Sequence of chain 1.D:
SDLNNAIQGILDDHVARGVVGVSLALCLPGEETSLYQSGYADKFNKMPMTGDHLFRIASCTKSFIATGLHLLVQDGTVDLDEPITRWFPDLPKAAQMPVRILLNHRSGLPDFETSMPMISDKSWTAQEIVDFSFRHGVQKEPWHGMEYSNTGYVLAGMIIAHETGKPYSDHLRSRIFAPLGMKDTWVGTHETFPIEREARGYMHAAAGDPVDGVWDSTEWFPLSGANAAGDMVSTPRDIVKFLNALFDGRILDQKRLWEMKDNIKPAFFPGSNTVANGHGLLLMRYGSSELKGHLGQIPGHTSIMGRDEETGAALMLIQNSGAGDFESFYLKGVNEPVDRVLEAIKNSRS

Binding-site contacts:
Ligand atom CZ contacts residue GLU114 of chain 1.D at 3.9 Å.
Ligand atom CD2 contacts residue GLN310 of chain 1.D at 3.7 Å.
Ligand atom CE1 contacts residue PHE113 of chain 1.D at 3.8 Å (hydrophobic).
Ligand atom CB contacts residue PHE234 of chain 1.D at 3.7 Å (hydrophobic).
Ligand atom CE1 contacts residue GLU114 of chain 1.D at 3.9 Å.
Ligand atom CD1 contacts residue GLU114 of chain 1.D at 3.7 Å.
Ligand atom CE2 contacts residue GLU114 of chain 1.D at 3.8 Å.
Ligand atom CZ contacts residue ALA242 of chain 1.D at 3.8 Å (hydrophobic).
Ligand atom CG contacts residue GLN310 of chain 1.D at 4.3 Å.
Ligand atom CG contacts residue PHE234 of chain 1.D at 4.0 Å (hydrophobic).
Ligand atom CA contacts residue GLN310 of chain 1.D at 3.9 Å.
Ligand atom CE1 contacts residue ASN151 of chain 1.D at 4.0 Å.
Ligand atom O contacts residue GLN310 of chain 1.D at 3.8 Å.
Ligand atom CZ contacts residue ASN151 of chain 1.D at 3.4 Å.
Ligand atom CB contacts residue GLN310 of chain 1.D at 4.0 Å.
Ligand atom CD1 contacts residue PHE234 of chain 1.D at 3.8 Å (hydrophobic).
Ligand atom CD1 contacts residue ALA239 of chain 1.D at 4.2 Å (hydrophobic).
Ligand atom NXT contacts residue PHE234 of chain 1.D at 4.0 Å.
Ligand atom N contacts residue GLU114 of chain 1.D at 2.7 Å (salt-bridge).
Ligand atom CE2 contacts residue ALA239 of chain 1.D at 4.1 Å (hydrophobic).
Ligand atom CE2 contacts residue ASN151 of chain 1.D at 4.2 Å.
Ligand atom N contacts residue GLN310 of chain 1.D at 3.1 Å (h-bond).
Ligand atom O contacts residue ILE311 of chain 1.D at 3.7 Å.
Ligand atom CE1 contacts residue ALA239 of chain 1.D at 4.0 Å (hydrophobic).
Ligand atom CD2 contacts residue GLU114 of chain 1.D at 3.7 Å.
Ligand atom CE2 contacts residue ALA242 of chain 1.D at 3.7 Å (hydrophobic).
Ligand atom C contacts residue PRO312 of chain 1.D at 3.9 Å (hydrophobic).
Ligand atom O contacts residue PRO312 of chain 1.D at 3.2 Å.
Ligand atom CE2 contacts residue SER60 of chain 1.D at 3.7 Å.
Ligand atom CZ contacts residue GLY243 of chain 1.D at 4.2 Å.
Ligand atom CD2 contacts residue ALA239 of chain 1.D at 4.3 Å (hydrophobic).
Ligand atom C contacts residue MET119 of chain 1.D at 4.3 Å (hydrophobic).
Ligand atom NXT contacts residue MET119 of chain 1.D at 3.8 Å.
Ligand atom CE2 contacts residue GLY243 of chain 1.D at 4.0 Å.
Ligand atom O contacts residue MET119 of chain 1.D at 3.9 Å.
Ligand atom CZ contacts residue ALA239 of chain 1.D at 3.9 Å (hydrophobic).
Ligand atom CA contacts residue GLU114 of chain 1.D at 3.7 Å.
Ligand atom CG contacts residue GLU114 of chain 1.D at 3.7 Å.
Ligand atom CB contacts residue ILE311 of chain 1.D at 4.1 Å (hydrophobic).
Ligand atom NXT contacts residue PRO312 of chain 1.D at 4.2 Å.

A small-molecule ligand and the protein it binds are described below.
Small molecule (SMILES): NC(=O)[C@@H](N)Cc1ccccc1